Binding-site contacts:
Ligand atom O3 contacts residue MET105 of chain 1.A at 3.9 Å.
Ligand atom C14 contacts residue PHE117 of chain 1.A at 3.9 Å (hydrophobic).
Ligand atom C23 contacts residue GLN26 of chain 1.A at 3.7 Å.
Ligand atom C28 contacts residue CYS60 of chain 1.A at 3.6 Å (hydrophobic).
Ligand atom C20 contacts residue HIS63 of chain 1.A at 3.7 Å.
Ligand atom C24 contacts residue MET105 of chain 1.A at 4.0 Å (hydrophobic).
Ligand atom C12 contacts residue LEU64 of chain 1.A at 3.9 Å (hydrophobic).
Ligand atom C7 contacts residue MET105 of chain 1.A at 3.7 Å (hydrophobic).
Ligand atom C28 contacts residue LEU64 of chain 1.A at 4.1 Å (hydrophobic).
Ligand atom C16 contacts residue ARG104 of chain 1.A at 4.1 Å.
Ligand atom O2 contacts residue PHE118 of chain 1.A at 3.8 Å.
Ligand atom C13 contacts residue PHE117 of chain 1.A at 3.5 Å (hydrophobic).
Ligand atom C19 contacts residue GLN26 of chain 1.A at 3.9 Å.
Ligand atom C17 contacts residue ALA67 of chain 1.A at 3.9 Å (hydrophobic).
Ligand atom C6 contacts residue MET105 of chain 1.A at 4.0 Å (hydrophobic).
Ligand atom C27 contacts residue CYS25 of chain 1.A at 3.4 Å (hydrophobic).
Ligand atom O2 contacts residue PHE117 of chain 1.A at 2.6 Å (h-bond).
Ligand atom C19 contacts residue VAL101 of chain 1.A at 4.0 Å (hydrophobic).
Ligand atom C25 contacts residue CYS25 of chain 1.A at 3.7 Å (hydrophobic).
Ligand atom C25 contacts residue LEU32 of chain 1.A at 3.9 Å (hydrophobic).
Ligand atom C31 contacts residue ILE137 of chain 1.A at 4.0 Å (hydrophobic).
Ligand atom C21 contacts residue ALA108 of chain 1.A at 4.0 Å (hydrophobic).
Ligand atom O4 contacts residue LEU27 of chain 1.A at 4.0 Å.
Ligand atom C15 contacts residue PHE118 of chain 1.A at 3.9 Å (hydrophobic).
Ligand atom C22 contacts residue ARG104 of chain 1.A at 3.7 Å.
Ligand atom C22 contacts residue CYS25 of chain 1.A at 3.7 Å (hydrophobic).
Ligand atom C19 contacts residue ALA67 of chain 1.A at 3.8 Å (hydrophobic).
Ligand atom C26 contacts residue CYS60 of chain 1.A at 3.8 Å (hydrophobic).
Ligand atom O4 contacts residue CYS25 of chain 1.A at 2.4 Å (h-bond).
Ligand atom C24 contacts residue VAL116 of chain 1.A at 4.0 Å (hydrophobic).
Ligand atom C22 contacts residue GLN26 of chain 1.A at 4.0 Å.
Ligand atom C24 contacts residue PHE118 of chain 1.A at 3.7 Å (hydrophobic).
Ligand atom C24 contacts residue PHE128 of chain 1.A at 3.5 Å (hydrophobic).
Ligand atom C30 contacts residue ILE137 of chain 1.A at 3.8 Å (hydrophobic).
Ligand atom O1 contacts residue LEU64 of chain 1.A at 3.7 Å.
Ligand atom C29 contacts residue ILE140 of chain 1.A at 3.9 Å (hydrophobic).
Ligand atom C31 contacts residue ILE140 of chain 1.A at 4.0 Å (hydrophobic).
Ligand atom C10 contacts residue MET105 of chain 1.A at 3.9 Å (hydrophobic).
Ligand atom C27 contacts residue ARG104 of chain 1.A at 3.7 Å.
Ligand atom C17 contacts residue VAL101 of chain 1.A at 3.6 Å (hydrophobic).

This small molecule binds to this protein.
Small molecule (SMILES): C[C@@H]1CC[C@@]2(OC1)O[C@H]1C[C@H]3[C@@H]4CC[C@H]5C[C@@H](O)CC[C@]5(C)[C@H]4C[C@@H](O)[C@]3(C)[C@H]1[C@@H]2C

Sequence of chain 1.A:
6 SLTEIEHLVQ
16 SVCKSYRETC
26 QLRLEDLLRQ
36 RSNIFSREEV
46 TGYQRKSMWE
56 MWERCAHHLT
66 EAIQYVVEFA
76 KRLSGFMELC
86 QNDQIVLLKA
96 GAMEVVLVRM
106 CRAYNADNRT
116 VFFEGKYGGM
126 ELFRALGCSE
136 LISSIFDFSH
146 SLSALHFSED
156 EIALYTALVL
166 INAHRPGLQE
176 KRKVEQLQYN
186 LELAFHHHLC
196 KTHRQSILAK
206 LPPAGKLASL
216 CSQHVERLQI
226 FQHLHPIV